Binding-site contacts:
Ligand atom C11 contacts residue PRO169 of chain 1.B at 3.5 Å (hydrophobic).
Ligand atom N2 contacts residue ASP186 of chain 1.B at 3.0 Å (salt-bridge).
Ligand atom N6 contacts residue SER211 of chain 1.B at 2.9 Å (h-bond).
Ligand atom O7 contacts residue GLY215 of chain 1.B at 3.5 Å.
Ligand atom C26 contacts residue TRP212 of chain 1.B at 3.5 Å (hydrophobic).
Ligand atom C17 contacts residue GLY215 of chain 1.B at 3.5 Å.
Ligand atom O4 contacts residue GLY215 of chain 1.B at 2.8 Å (h-bond).
Ligand atom O4 contacts residue GLY213 of chain 1.B at 3.4 Å (h-bond).
Ligand atom O2 contacts residue ASP44 of chain 1.B at 3.2 Å (salt-bridge).
Ligand atom C2 contacts residue ASP44 of chain 1.B at 3.5 Å.
Ligand atom C21 contacts residue SER192 of chain 1.B at 3.3 Å.
Ligand atom C24 contacts residue SER211 of chain 1.B at 3.4 Å.
Ligand atom C26 contacts residue SER187 of chain 1.B at 3.4 Å.
Ligand atom N1 contacts residue GLY215 of chain 1.B at 3.0 Å (h-bond).
Ligand atom N1 contacts residue ASP186 of chain 1.B at 2.8 Å (salt-bridge).
Ligand atom N2 contacts residue GLY223 of chain 1.B at 3.6 Å.
Ligand atom S1 contacts residue GLY213 of chain 1.B at 3.5 Å (h-bond).
Ligand atom N2 contacts residue SER187 of chain 1.B at 3.0 Å (h-bond).
Ligand atom O1 contacts residue TRP212 of chain 1.B at 3.1 Å.
Ligand atom N3 contacts residue TYR82 of chain 1.B at 3.0 Å (h-bond).
Ligand atom N3 contacts residue GLY85 of chain 1.B at 3.3 Å.
Ligand atom C17 contacts residue TRP212 of chain 1.B at 3.5 Å (hydrophobic).
Ligand atom C9 contacts residue GLY213 of chain 1.B at 3.6 Å.
Ligand atom N4 contacts residue GLY213 of chain 1.B at 2.9 Å (h-bond).
Ligand atom O6 contacts residue LYS189 of chain 1.B at 3.6 Å.
Ligand atom O7 contacts residue LYS189 of chain 1.B at 3.2 Å.
Ligand atom C21 contacts residue SER211 of chain 1.B at 3.3 Å.
Ligand atom C8 contacts residue LYS189 of chain 1.B at 3.4 Å.
Ligand atom C17 contacts residue GLY213 of chain 1.B at 3.4 Å.
Ligand atom C25 contacts residue SER211 of chain 1.B at 3.5 Å.
Ligand atom N3 contacts residue THR86 of chain 1.B at 2.8 Å (h-bond).
Ligand atom C7 contacts residue ASP167 of chain 1.B at 3.5 Å.
Ligand atom O1 contacts residue GLY213 of chain 1.B at 3.1 Å (h-bond).
Ligand atom N3 contacts residue ASP44 of chain 1.B at 3.0 Å (salt-bridge).
Ligand atom N3 contacts residue HIS41 of chain 1.B at 3.3 Å.
Ligand atom N6 contacts residue HIS41 of chain 1.B at 3.6 Å (h-bond).
Ligand atom N1 contacts residue SER187 of chain 1.B at 3.6 Å.
Ligand atom O4 contacts residue GLN214 of chain 1.B at 3.6 Å.
Ligand atom C4 contacts residue PRO169 of chain 1.B at 3.4 Å (hydrophobic).
Ligand atom C22 contacts residue TRP212 of chain 1.B at 3.5 Å (hydrophobic).

A protein and the small-molecule ligand that binds it are described below.
Small molecule (SMILES): [H]/N=C(\N)c1ccc(CNC(=O)[C@H](CCC(N)=O)NC(=O)[C@@H](Cc2c[nH]c3ccccc23)NS(=O)(=O)CC(=O)O)cc1

Sequence of chain 1.B:
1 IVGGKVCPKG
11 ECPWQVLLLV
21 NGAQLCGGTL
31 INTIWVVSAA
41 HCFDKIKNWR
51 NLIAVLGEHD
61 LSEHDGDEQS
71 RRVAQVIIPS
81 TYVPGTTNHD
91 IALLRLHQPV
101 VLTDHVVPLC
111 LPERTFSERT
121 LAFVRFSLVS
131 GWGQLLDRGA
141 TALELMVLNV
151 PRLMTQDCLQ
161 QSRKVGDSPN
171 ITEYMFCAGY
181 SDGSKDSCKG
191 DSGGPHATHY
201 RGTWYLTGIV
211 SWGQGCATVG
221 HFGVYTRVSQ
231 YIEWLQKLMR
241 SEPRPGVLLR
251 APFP